Binding-site contacts:
Ligand atom O5 contacts residue ASN25 of chain 1.H at 2.3 Å (h-bond).
Ligand atom C7 contacts residue GLY21 of chain 1.H at 4.0 Å.
Ligand atom C3 contacts residue ASN25 of chain 1.H at 3.8 Å.
Ligand atom O7 contacts residue GLY21 of chain 1.H at 3.1 Å.
Ligand atom O6 contacts residue ASN52 of chain 1.H at 4.2 Å.
Ligand atom C2 contacts residue VAL49 of chain 1.H at 4.4 Å (hydrophobic).
Ligand atom C8 contacts residue PHE24 of chain 1.H at 3.8 Å (hydrophobic).
Ligand atom C7 contacts residue ASN25 of chain 1.H at 3.5 Å.
Ligand atom C8 contacts residue GLY21 of chain 1.H at 4.4 Å.
Ligand atom O3 contacts residue VAL49 of chain 1.H at 3.0 Å.
Ligand atom O7 contacts residue VAL49 of chain 1.H at 4.1 Å.
Ligand atom C8 contacts residue VAL49 of chain 1.H at 4.0 Å (hydrophobic).
Ligand atom C4 contacts residue ASN25 of chain 1.H at 4.2 Å.
Ligand atom C8 contacts residue PHE20 of chain 1.H at 4.1 Å (hydrophobic).
Ligand atom C1 contacts residue ASN25 of chain 1.H at 1.5 Å.
Ligand atom N2 contacts residue ASN25 of chain 1.H at 3.0 Å (h-bond).
Ligand atom C7 contacts residue VAL49 of chain 1.H at 3.8 Å (hydrophobic).
Ligand atom C8 contacts residue LEU50 of chain 1.H at 4.3 Å (hydrophobic).
Ligand atom C5 contacts residue ASN25 of chain 1.H at 3.7 Å.
Ligand atom O7 contacts residue PHE20 of chain 1.H at 4.3 Å.
Ligand atom O7 contacts residue ASN25 of chain 1.H at 3.5 Å (h-bond).
Ligand atom C2 contacts residue ASN25 of chain 1.H at 2.5 Å.
Ligand atom C3 contacts residue VAL49 of chain 1.H at 4.1 Å (hydrophobic).
Ligand atom N2 contacts residue VAL49 of chain 1.H at 3.9 Å.

Sequence of chain 1.H:
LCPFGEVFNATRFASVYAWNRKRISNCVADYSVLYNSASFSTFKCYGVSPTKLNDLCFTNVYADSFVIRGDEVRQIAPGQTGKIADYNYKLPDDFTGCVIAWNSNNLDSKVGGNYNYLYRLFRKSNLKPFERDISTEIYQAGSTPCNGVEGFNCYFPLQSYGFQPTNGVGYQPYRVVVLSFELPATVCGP

This small molecule binds to this protein.
Small molecule (SMILES): CC(=O)N[C@H]1[C@H](O[C@H]2[C@H](O)[C@@H](NC(C)=O)CO[C@@H]2CO)O[C@H](CO)[C@@H](O)[C@@H]1O